Binding-site contacts:
Ligand atom C1 contacts residue ARG23 of chain 1.M at 3.4 Å.
Ligand atom C6 contacts residue TYR63 of chain 1.M at 3.9 Å (hydrophobic).
Ligand atom F1 contacts residue THR80 of chain 1.N at 3.6 Å.
Ligand atom C10 contacts residue TYR63 of chain 1.M at 3.9 Å (hydrophobic).
Ligand atom C1 contacts residue ASP27 of chain 1.M at 3.3 Å.
Ligand atom C25 contacts residue TYR61 of chain 1.M at 3.4 Å (hydrophobic).
Ligand atom C25 contacts residue TYR63 of chain 1.M at 3.8 Å (hydrophobic).
Ligand atom O5 contacts residue TYR63 of chain 1.M at 3.2 Å (h-bond).
Ligand atom O5 contacts residue TYR61 of chain 1.M at 2.6 Å.
Ligand atom C32 contacts residue MET190 of chain 1.M at 3.8 Å (hydrophobic).
Ligand atom C12 contacts residue PHE83 of chain 1.N at 3.9 Å (hydrophobic).
Ligand atom C9 contacts residue TYR63 of chain 1.M at 3.8 Å (hydrophobic).
Ligand atom C14 contacts residue TYR63 of chain 1.M at 3.5 Å (hydrophobic).
Ligand atom O6 contacts residue GLN89 of chain 1.M at 3.5 Å (h-bond).
Ligand atom C2 contacts residue ASP27 of chain 1.M at 3.0 Å.
Ligand atom C13 contacts residue MET93 of chain 1.M at 3.2 Å (hydrophobic).
Ligand atom O2 contacts residue PHE83 of chain 1.N at 3.2 Å.
Ligand atom N3 contacts residue TYR61 of chain 1.M at 3.9 Å.
Ligand atom C3 contacts residue ALA53 of chain 1.N at 3.6 Å (hydrophobic).
Ligand atom C16 contacts residue PHE83 of chain 1.N at 3.4 Å (hydrophobic).
Ligand atom O1 contacts residue LEU49 of chain 1.N at 3.6 Å.
Ligand atom C10 contacts residue PHE83 of chain 1.N at 3.8 Å (hydrophobic).
Ligand atom F1 contacts residue LEU115 of chain 1.M at 3.6 Å.
Ligand atom C9 contacts residue PHE83 of chain 1.N at 3.4 Å (hydrophobic).
Ligand atom C23 contacts residue ASP27 of chain 1.M at 3.2 Å.
Ligand atom C1 contacts residue ALA53 of chain 1.N at 3.6 Å (hydrophobic).
Ligand atom C14 contacts residue MET93 of chain 1.M at 3.5 Å (hydrophobic).
Ligand atom N1 contacts residue TYR63 of chain 1.M at 3.2 Å (h-bond).
Ligand atom C24 contacts residue TYR61 of chain 1.M at 3.7 Å (hydrophobic).
Ligand atom F2 contacts residue TYR63 of chain 1.M at 2.6 Å.
Ligand atom C33 contacts residue MET190 of chain 1.M at 3.5 Å (hydrophobic).
Ligand atom C15 contacts residue TYR63 of chain 1.M at 3.0 Å (hydrophobic).
Ligand atom C12 contacts residue LEU49 of chain 1.N at 3.9 Å (hydrophobic).
Ligand atom C11 contacts residue PHE83 of chain 1.N at 3.1 Å (hydrophobic).
Ligand atom F1 contacts residue PHE83 of chain 1.N at 3.4 Å.
Ligand atom C32 contacts residue PHE113 of chain 1.M at 3.9 Å (hydrophobic).
Ligand atom C4 contacts residue ILE29 of chain 1.M at 3.4 Å (hydrophobic).
Ligand atom C8 contacts residue PHE83 of chain 1.N at 3.3 Å (hydrophobic).
Ligand atom F2 contacts residue MET93 of chain 1.M at 2.9 Å.
Ligand atom C6 contacts residue ILE29 of chain 1.M at 3.7 Å (hydrophobic).

The protein below binds the small molecule below.
Small molecule (SMILES): CCCC/C=C/C(=O)N[C@@H](Cc1cc(F)cc(F)c1)C(=O)N[C@H]1COC(=O)[C@@H]2C[C@@H](C)CN2C(=O)C(C)NC(=O)[C@@H]2CCCCN2C(=O)[C@@H]2CCCN2C1=O

Sequence of chain 1.M:
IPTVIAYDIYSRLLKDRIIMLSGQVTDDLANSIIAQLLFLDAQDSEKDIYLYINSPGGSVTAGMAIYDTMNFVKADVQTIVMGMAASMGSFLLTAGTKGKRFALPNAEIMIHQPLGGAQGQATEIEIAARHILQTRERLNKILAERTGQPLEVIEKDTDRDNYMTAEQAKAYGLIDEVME

Sequence of chain 1.N:
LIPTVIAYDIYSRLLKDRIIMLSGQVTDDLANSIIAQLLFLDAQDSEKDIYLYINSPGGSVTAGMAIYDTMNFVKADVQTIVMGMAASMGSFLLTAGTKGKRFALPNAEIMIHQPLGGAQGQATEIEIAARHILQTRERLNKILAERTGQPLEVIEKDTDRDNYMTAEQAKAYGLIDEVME